The protein below binds the small molecule below.
Small molecule (SMILES): CCCCCCCCCO[C@@H]1O[C@H](CO)[C@@H](O[C@H]2O[C@H](CO)[C@@H](O)[C@H](O)[C@H]2O)[C@H](O)[C@H]1O

Binding-site contacts:
Ligand atom C6 contacts residue LEU314 of chain 3.A at 4.1 Å (hydrophobic).
Ligand atom C7 contacts residue LYS315 of chain 3.A at 3.9 Å.
Ligand atom C2 contacts residue LEU314 of chain 3.A at 4.2 Å (hydrophobic).
Ligand atom O16 contacts residue LEU314 of chain 3.A at 3.8 Å.
Ligand atom O61 contacts residue PRO187 of chain 3.A at 3.1 Å.
Ligand atom C57 contacts residue LYS315 of chain 3.A at 4.1 Å.
Ligand atom C2 contacts residue LYS315 of chain 3.A at 4.3 Å.
Ligand atom C25 contacts residue LEU314 of chain 3.A at 4.4 Å (hydrophobic).
Ligand atom C22 contacts residue ILE316 of chain 3.A at 4.3 Å (hydrophobic).
Ligand atom O4 contacts residue LYS315 of chain 3.A at 4.1 Å.
Ligand atom C9 contacts residue LYS315 of chain 3.A at 4.3 Å.
Ligand atom O6 contacts residue PRO187 of chain 3.A at 4.0 Å.
Ligand atom O49 contacts residue LEU314 of chain 3.A at 2.7 Å (h-bond).
Ligand atom C4 contacts residue LYS315 of chain 3.A at 3.6 Å.
Ligand atom C19 contacts residue LEU314 of chain 3.A at 4.3 Å (hydrophobic).
Ligand atom O2 contacts residue ASN193 of chain 3.A at 4.1 Å.
Ligand atom O61 contacts residue LYS315 of chain 3.A at 3.8 Å.
Ligand atom C18 contacts residue LEU314 of chain 3.A at 3.3 Å (hydrophobic).
Ligand atom C31 contacts residue PHE372 of chain 3.A at 4.5 Å (hydrophobic).
Ligand atom C18 contacts residue ILE316 of chain 3.A at 3.8 Å (hydrophobic).
Ligand atom C22 contacts residue ILE183 of chain 3.A at 3.6 Å (hydrophobic).
Ligand atom C28 contacts residue ILE183 of chain 3.A at 4.4 Å (hydrophobic).
Ligand atom O2 contacts residue GLY196 of chain 3.A at 3.9 Å.
Ligand atom C1 contacts residue LEU314 of chain 3.A at 3.7 Å (hydrophobic).
Ligand atom O2 contacts residue LYS315 of chain 3.A at 3.8 Å.
Ligand atom C34 contacts residue PHE368 of chain 3.A at 4.2 Å (hydrophobic).
Ligand atom C57 contacts residue PRO187 of chain 3.A at 3.9 Å (hydrophobic).
Ligand atom O16 contacts residue LYS315 of chain 3.A at 4.4 Å.
Ligand atom C11 contacts residue TYR192 of chain 3.A at 4.2 Å (hydrophobic).
Ligand atom C3 contacts residue LYS315 of chain 3.A at 3.9 Å.
Ligand atom C8 contacts residue LYS315 of chain 3.A at 4.2 Å.
Ligand atom O6 contacts residue TYR192 of chain 3.A at 3.8 Å.
Ligand atom C18 contacts residue ILE183 of chain 3.A at 4.3 Å (hydrophobic).
Ligand atom O2 contacts residue TYR192 of chain 3.A at 4.0 Å.
Ligand atom C9 contacts residue TYR192 of chain 3.A at 4.3 Å (hydrophobic).

Sequence of chain 3.A:
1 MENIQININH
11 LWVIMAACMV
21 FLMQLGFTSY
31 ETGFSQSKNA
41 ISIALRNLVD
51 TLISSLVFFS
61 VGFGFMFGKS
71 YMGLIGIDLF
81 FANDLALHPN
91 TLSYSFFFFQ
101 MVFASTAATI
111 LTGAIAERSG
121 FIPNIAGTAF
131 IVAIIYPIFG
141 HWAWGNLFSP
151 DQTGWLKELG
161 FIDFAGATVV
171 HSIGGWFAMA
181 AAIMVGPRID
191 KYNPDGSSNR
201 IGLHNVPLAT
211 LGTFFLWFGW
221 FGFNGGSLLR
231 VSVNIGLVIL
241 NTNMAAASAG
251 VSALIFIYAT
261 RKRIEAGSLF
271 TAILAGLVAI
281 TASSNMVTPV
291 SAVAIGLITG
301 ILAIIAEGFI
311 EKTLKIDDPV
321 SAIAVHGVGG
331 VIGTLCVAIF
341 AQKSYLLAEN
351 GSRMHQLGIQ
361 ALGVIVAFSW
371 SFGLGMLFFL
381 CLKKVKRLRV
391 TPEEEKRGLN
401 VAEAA